Sequence of chain 1.A:
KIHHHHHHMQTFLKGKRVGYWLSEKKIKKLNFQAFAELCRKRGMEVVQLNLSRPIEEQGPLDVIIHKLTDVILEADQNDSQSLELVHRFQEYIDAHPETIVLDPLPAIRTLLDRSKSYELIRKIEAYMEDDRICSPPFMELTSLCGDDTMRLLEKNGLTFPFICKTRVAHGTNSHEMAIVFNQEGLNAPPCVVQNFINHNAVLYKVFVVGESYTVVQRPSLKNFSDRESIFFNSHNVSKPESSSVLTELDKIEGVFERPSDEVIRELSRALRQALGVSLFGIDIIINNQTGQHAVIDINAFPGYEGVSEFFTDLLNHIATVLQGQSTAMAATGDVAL

The small molecule below binds the protein below.
Small molecule (SMILES): Nc1ncnc2c1ncn2[C@@H]1O[C@H](CO[P](=O)(O)O[P](=O)(O)NP(=O)(O)O)[C@@H](O)[C@H]1O

Binding-site contacts:
Ligand atom N3B contacts residue MN1 of chain 1.D at 2.7 Å.
Ligand atom O2B contacts residue ASP306 of chain 1.A at 3.1 Å (salt-bridge).
Ligand atom O2A contacts residue ASP292 of chain 1.A at 3.2 Å (salt-bridge).
Ligand atom O1G contacts residue LYS210 of chain 1.A at 2.9 Å (salt-bridge).
Ligand atom O2' contacts residue SER225 of chain 1.A at 2.5 Å (h-bond).
Ligand atom O1G contacts residue ASP292 of chain 1.A at 3.4 Å (salt-bridge).
Ligand atom O2A contacts residue MN1 of chain 1.D at 2.0 Å.
Ligand atom C8 contacts residue LYS168 of chain 1.A at 3.4 Å.
Ligand atom O3G contacts residue ASP306 of chain 1.A at 3.0 Å (salt-bridge).
Ligand atom O1G contacts residue ASP306 of chain 1.A at 3.0 Å (salt-bridge).
Ligand atom C2' contacts residue SER225 of chain 1.A at 3.3 Å.
Ligand atom N9 contacts residue ILE305 of chain 1.A at 3.4 Å.
Ligand atom O1G contacts residue MN1 of chain 1.D at 2.2 Å.
Ligand atom N6 contacts residue ASN200 of chain 1.A at 3.0 Å (h-bond).
Ligand atom O2A contacts residue ASP306 of chain 1.A at 3.0 Å (salt-bridge).
Ligand atom O2' contacts residue LEU226 of chain 1.A at 3.1 Å (h-bond).
Ligand atom O3' contacts residue SER247 of chain 1.A at 2.7 Å (h-bond).
Ligand atom N7 contacts residue LYS168 of chain 1.A at 2.9 Å (salt-bridge).
Ligand atom O2B contacts residue ARG117 of chain 1.A at 3.0 Å (salt-bridge).
Ligand atom O2' contacts residue SER247 of chain 1.A at 3.4 Å (h-bond).
Ligand atom N3B contacts residue ASP306 of chain 1.A at 3.3 Å (salt-bridge).
Ligand atom O3A contacts residue MET180 of chain 1.A at 3.1 Å.
Ligand atom C8 contacts residue ILE305 of chain 1.A at 3.4 Å (hydrophobic).
Ligand atom O3G contacts residue ASN308 of chain 1.A at 2.8 Å (h-bond).
Ligand atom N3 contacts residue HIS204 of chain 1.A at 3.4 Å.
Ligand atom PG contacts residue MN1 of chain 1.C at 3.3 Å.
Ligand atom N1 contacts residue ILE202 of chain 1.A at 3.0 Å (h-bond).
Ligand atom O3' contacts residue LEU208 of chain 1.A at 3.4 Å.
Ligand atom O2B contacts residue MN1 of chain 1.C at 2.1 Å.
Ligand atom C2 contacts residue ILE202 of chain 1.A at 3.3 Å (hydrophobic).
Ligand atom N6 contacts residue GLN199 of chain 1.A at 2.9 Å (h-bond).
Ligand atom O1B contacts residue HIS178 of chain 1.A at 3.4 Å (h-bond).
Ligand atom O1B contacts residue SER243 of chain 1.A at 2.5 Å (h-bond).
Ligand atom O1A contacts residue LYS168 of chain 1.A at 2.9 Å (salt-bridge).
Ligand atom C2 contacts residue PHE201 of chain 1.A at 3.5 Å (hydrophobic).
Ligand atom PG contacts residue MN1 of chain 1.D at 3.0 Å.
Ligand atom PG contacts residue ASP306 of chain 1.A at 3.3 Å.
Ligand atom O3G contacts residue MN1 of chain 1.C at 2.1 Å.
Ligand atom PA contacts residue MN1 of chain 1.D at 3.3 Å.
Ligand atom PB contacts residue MN1 of chain 1.C at 3.3 Å.